Sequence of chain 1.A:
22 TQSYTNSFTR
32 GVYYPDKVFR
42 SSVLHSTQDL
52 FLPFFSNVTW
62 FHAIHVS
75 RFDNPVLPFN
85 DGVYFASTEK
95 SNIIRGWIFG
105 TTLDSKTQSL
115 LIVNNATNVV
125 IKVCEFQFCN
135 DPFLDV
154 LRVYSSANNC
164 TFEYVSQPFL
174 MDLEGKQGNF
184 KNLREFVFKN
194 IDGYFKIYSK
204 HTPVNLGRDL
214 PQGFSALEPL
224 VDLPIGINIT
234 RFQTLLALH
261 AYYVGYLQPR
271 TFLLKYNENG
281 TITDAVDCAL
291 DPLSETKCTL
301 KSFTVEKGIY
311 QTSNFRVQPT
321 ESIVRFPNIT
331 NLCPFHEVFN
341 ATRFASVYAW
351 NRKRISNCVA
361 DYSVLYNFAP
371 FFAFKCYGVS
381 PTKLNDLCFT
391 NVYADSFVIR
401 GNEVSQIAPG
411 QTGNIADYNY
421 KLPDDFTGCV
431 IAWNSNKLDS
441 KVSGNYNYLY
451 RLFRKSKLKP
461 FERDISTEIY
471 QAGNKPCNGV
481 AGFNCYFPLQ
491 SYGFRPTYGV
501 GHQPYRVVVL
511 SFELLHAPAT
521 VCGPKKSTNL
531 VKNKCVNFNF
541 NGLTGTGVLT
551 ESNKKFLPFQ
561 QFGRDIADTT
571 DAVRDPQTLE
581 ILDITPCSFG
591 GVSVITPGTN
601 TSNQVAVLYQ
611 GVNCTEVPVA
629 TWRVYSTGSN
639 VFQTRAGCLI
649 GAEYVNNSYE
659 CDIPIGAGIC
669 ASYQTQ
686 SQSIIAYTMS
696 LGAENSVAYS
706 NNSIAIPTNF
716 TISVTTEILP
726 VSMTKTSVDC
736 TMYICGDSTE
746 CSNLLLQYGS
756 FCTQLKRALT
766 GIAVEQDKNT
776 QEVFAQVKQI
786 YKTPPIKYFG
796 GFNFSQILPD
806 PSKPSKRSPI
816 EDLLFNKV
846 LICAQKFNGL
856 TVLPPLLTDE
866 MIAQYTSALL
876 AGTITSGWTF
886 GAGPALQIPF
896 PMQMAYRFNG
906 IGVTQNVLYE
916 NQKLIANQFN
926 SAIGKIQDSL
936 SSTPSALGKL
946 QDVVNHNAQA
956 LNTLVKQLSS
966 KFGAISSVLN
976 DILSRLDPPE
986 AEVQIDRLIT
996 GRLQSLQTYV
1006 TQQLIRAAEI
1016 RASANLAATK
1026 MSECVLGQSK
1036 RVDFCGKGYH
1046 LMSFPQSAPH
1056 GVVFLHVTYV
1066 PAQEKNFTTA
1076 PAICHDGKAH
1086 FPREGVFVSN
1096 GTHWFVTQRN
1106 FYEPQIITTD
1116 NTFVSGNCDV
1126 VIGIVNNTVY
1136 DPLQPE

Binding-site contacts:
Ligand atom C1 contacts residue THR615 of chain 1.A at 3.9 Å.
Ligand atom N2 contacts residue THR615 of chain 1.A at 3.2 Å (h-bond).
Ligand atom C5 contacts residue ASN613 of chain 1.A at 3.7 Å.
Ligand atom C4 contacts residue ASN613 of chain 1.A at 4.2 Å.
Ligand atom O7 contacts residue ASN613 of chain 1.A at 4.5 Å.
Ligand atom C7 contacts residue THR615 of chain 1.A at 3.5 Å.
Ligand atom C2 contacts residue ASN613 of chain 1.A at 2.4 Å.
Ligand atom N2 contacts residue ASN613 of chain 1.A at 2.9 Å (h-bond).
Ligand atom C8 contacts residue GLU616 of chain 1.A at 4.2 Å.
Ligand atom O7 contacts residue THR615 of chain 1.A at 4.4 Å.
Ligand atom C8 contacts residue THR615 of chain 1.A at 3.5 Å.
Ligand atom O6 contacts residue ASN613 of chain 1.A at 4.5 Å.
Ligand atom C3 contacts residue ASN613 of chain 1.A at 3.8 Å.
Ligand atom C7 contacts residue ASN613 of chain 1.A at 3.9 Å.
Ligand atom O5 contacts residue ASN613 of chain 1.A at 2.4 Å (h-bond).
Ligand atom C1 contacts residue ASN613 of chain 1.A at 1.4 Å.
Ligand atom C2 contacts residue THR615 of chain 1.A at 4.0 Å.
Ligand atom N2 contacts residue GLU616 of chain 1.A at 4.0 Å.

This protein binds this small molecule.
Small molecule (SMILES): CC(=O)N[C@@H]1[C@@H](O)[C@H](O)[C@@H](CO)O[C@H]1O